Binding-site contacts:
Ligand atom O8 contacts residue ALA153 of chain 1.A at 3.1 Å (h-bond).
Ligand atom C3 contacts residue ILE156 of chain 1.A at 4.5 Å (hydrophobic).
Ligand atom C3 contacts residue GLU150 of chain 1.A at 3.8 Å.
Ligand atom O12 contacts residue ARG146 of chain 1.A at 3.8 Å.
Ligand atom O12 contacts residue ILE156 of chain 1.A at 3.2 Å (h-bond).
Ligand atom C7 contacts residue ILE156 of chain 1.A at 4.5 Å (hydrophobic).
Ligand atom C3 contacts residue ALA153 of chain 1.A at 3.5 Å (hydrophobic).
Ligand atom C1 contacts residue GLU150 of chain 1.A at 3.2 Å.
Ligand atom C2 contacts residue ALA153 of chain 1.A at 3.5 Å (hydrophobic).
Ligand atom C2 contacts residue GLU150 of chain 1.A at 3.3 Å.
Ligand atom C7 contacts residue LYS155 of chain 1.A at 4.4 Å.
Ligand atom C1 contacts residue ALA153 of chain 1.A at 2.7 Å (hydrophobic).
Ligand atom C4 contacts residue GLY154 of chain 1.A at 3.6 Å.
Ligand atom O12 contacts residue GLY154 of chain 1.A at 3.7 Å.
Ligand atom O9 contacts residue ALA153 of chain 1.A at 2.4 Å (h-bond).
Ligand atom O12 contacts residue LYS155 of chain 1.A at 3.4 Å.
Ligand atom C5 contacts residue GLY154 of chain 1.A at 3.9 Å.
Ligand atom C7 contacts residue GLY154 of chain 1.A at 3.9 Å.
Ligand atom O8 contacts residue GLU150 of chain 1.A at 4.5 Å.
Ligand atom O9 contacts residue ALA129 of chain 1.A at 4.2 Å.
Ligand atom O10 contacts residue ARG146 of chain 1.A at 3.5 Å (salt-bridge).
Ligand atom O9 contacts residue GLU150 of chain 1.A at 2.3 Å (salt-bridge).
Ligand atom O9 contacts residue PRO151 of chain 1.A at 4.2 Å.
Ligand atom C4 contacts residue ALA153 of chain 1.A at 3.8 Å (hydrophobic).
Ligand atom C4 contacts residue LYS155 of chain 1.A at 4.4 Å.
Ligand atom C7 contacts residue ARG146 of chain 1.A at 4.0 Å.

The protein below binds the small molecule below.
Small molecule (SMILES): C[C@@H](CCC(=O)O)C(=O)O

Sequence of chain 1.A:
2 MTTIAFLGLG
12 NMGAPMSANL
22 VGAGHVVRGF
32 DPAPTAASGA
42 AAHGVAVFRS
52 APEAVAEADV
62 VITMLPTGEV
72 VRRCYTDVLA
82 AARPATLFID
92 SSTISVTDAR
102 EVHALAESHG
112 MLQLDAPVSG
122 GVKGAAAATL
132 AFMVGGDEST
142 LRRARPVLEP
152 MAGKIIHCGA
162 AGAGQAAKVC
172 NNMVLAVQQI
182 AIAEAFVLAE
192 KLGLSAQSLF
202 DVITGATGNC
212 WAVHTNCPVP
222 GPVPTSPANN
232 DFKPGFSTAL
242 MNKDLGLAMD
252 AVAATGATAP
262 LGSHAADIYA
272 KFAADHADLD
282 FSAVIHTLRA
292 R